Sequence of chain 1.B:
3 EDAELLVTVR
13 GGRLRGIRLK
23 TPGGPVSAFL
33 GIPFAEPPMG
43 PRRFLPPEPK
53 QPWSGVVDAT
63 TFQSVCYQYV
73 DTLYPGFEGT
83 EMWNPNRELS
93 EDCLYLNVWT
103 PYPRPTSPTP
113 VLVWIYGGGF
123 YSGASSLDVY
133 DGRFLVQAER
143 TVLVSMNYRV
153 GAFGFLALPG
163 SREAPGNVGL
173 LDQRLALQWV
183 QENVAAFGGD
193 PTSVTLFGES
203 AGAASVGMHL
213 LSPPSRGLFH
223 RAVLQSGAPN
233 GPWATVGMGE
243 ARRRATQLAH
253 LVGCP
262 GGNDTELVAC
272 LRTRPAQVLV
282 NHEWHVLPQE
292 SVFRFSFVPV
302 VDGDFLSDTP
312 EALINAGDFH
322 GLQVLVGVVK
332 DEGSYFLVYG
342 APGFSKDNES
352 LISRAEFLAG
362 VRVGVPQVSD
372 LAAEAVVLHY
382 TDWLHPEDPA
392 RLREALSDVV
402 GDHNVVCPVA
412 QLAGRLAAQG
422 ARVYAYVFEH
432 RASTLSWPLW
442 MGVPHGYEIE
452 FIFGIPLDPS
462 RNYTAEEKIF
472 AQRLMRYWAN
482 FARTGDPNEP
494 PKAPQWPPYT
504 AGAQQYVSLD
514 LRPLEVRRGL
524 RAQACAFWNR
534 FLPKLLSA

A small-molecule ligand and the protein it binds are described below.
Small molecule (SMILES): CC(=O)N[C@@H]1[C@@H](O)[C@H](O)[C@@H](CO)O[C@H]1O

Binding-site contacts:
Ligand atom O5 contacts residue ASN463 of chain 1.B at 3.7 Å.
Ligand atom C7 contacts residue ASN463 of chain 1.B at 2.5 Å.
Ligand atom C5 contacts residue ASN463 of chain 1.B at 4.0 Å.
Ligand atom O7 contacts residue ASN463 of chain 1.B at 2.1 Å (h-bond).
Ligand atom C2 contacts residue ASN463 of chain 1.B at 4.0 Å.
Ligand atom N2 contacts residue SER461 of chain 1.B at 4.1 Å.
Ligand atom C8 contacts residue ASN463 of chain 1.B at 3.6 Å.
Ligand atom O7 contacts residue ARG462 of chain 1.B at 3.5 Å.
Ligand atom C7 contacts residue SER461 of chain 1.B at 3.6 Å.
Ligand atom O6 contacts residue ASN463 of chain 1.B at 4.2 Å.
Ligand atom O7 contacts residue SER461 of chain 1.B at 2.9 Å (h-bond).
Ligand atom N2 contacts residue ASN463 of chain 1.B at 2.9 Å (h-bond).
Ligand atom C1 contacts residue ASN463 of chain 1.B at 3.9 Å.